A small-molecule ligand and the protein it binds are described below.
Small molecule (SMILES): [H]/N=c1\c2c(C)c(C)oc2ncn1CCCN(C)C

Sequence of chain 1.A:
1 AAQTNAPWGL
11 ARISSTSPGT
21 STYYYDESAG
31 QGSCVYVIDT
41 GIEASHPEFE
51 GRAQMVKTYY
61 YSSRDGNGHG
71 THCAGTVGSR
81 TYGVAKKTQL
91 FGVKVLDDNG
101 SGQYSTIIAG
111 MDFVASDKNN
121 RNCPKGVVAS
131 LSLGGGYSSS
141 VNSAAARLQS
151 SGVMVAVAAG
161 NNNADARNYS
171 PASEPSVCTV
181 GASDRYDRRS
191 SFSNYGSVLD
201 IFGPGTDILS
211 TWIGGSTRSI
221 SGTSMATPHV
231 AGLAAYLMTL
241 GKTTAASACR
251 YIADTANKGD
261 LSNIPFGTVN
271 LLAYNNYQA

Binding-site contacts:
Ligand atom C5 contacts residue 47Y1 of chain 1.D at 3.6 Å.
Ligand atom C4 contacts residue 47Y1 of chain 1.D at 3.5 Å.
Ligand atom C3 contacts residue ASN67 of chain 1.A at 3.0 Å.
Ligand atom C8 contacts residue ASN67 of chain 1.A at 3.9 Å.
Ligand atom C8 contacts residue GLY100 of chain 1.A at 3.4 Å.
Ligand atom N2 contacts residue HIS69 of chain 1.A at 3.5 Å.
Ligand atom N2 contacts residue GLY100 of chain 1.A at 4.5 Å.
Ligand atom C2 contacts residue TRP212 of chain 1.A at 3.6 Å (hydrophobic).
Ligand atom C3 contacts residue HIS69 of chain 1.A at 3.9 Å.
Ligand atom N2 contacts residue 47Y1 of chain 1.D at 4.2 Å.
Ligand atom N3 contacts residue ILE220 of chain 1.A at 4.2 Å.
Ligand atom C10 contacts residue TRP212 of chain 1.A at 4.2 Å (hydrophobic).
Ligand atom C8 contacts residue HIS69 of chain 1.A at 4.0 Å.
Ligand atom O contacts residue TRP212 of chain 1.A at 3.6 Å.
Ligand atom C12 contacts residue ILE220 of chain 1.A at 3.7 Å (hydrophobic).
Ligand atom C7 contacts residue LEU96 of chain 1.A at 4.4 Å (hydrophobic).
Ligand atom C7 contacts residue 47Y1 of chain 1.D at 3.7 Å.
Ligand atom C1 contacts residue TRP212 of chain 1.A at 4.4 Å (hydrophobic).
Ligand atom N3 contacts residue 47Y1 of chain 1.D at 4.0 Å.
Ligand atom C1 contacts residue ARG218 of chain 1.A at 3.9 Å.
Ligand atom C9 contacts residue ILE220 of chain 1.A at 4.4 Å (hydrophobic).
Ligand atom O contacts residue ARG218 of chain 1.A at 4.0 Å.
Ligand atom C6 contacts residue HIS69 of chain 1.A at 4.4 Å.
Ligand atom C7 contacts residue HIS69 of chain 1.A at 3.9 Å.
Ligand atom N1 contacts residue ASN67 of chain 1.A at 4.4 Å.
Ligand atom C8 contacts residue ASN99 of chain 1.A at 4.2 Å.
Ligand atom N contacts residue ASN67 of chain 1.A at 3.1 Å (h-bond).
Ligand atom C11 contacts residue ILE220 of chain 1.A at 4.0 Å (hydrophobic).
Ligand atom N contacts residue TRP212 of chain 1.A at 3.7 Å.
Ligand atom C7 contacts residue GLY100 of chain 1.A at 4.0 Å.
Ligand atom C5 contacts residue HIS69 of chain 1.A at 4.2 Å.
Ligand atom C3 contacts residue TRP212 of chain 1.A at 4.3 Å (hydrophobic).
Ligand atom C4 contacts residue HIS69 of chain 1.A at 3.0 Å.
Ligand atom C6 contacts residue 47Y1 of chain 1.D at 3.7 Å.
Ligand atom N1 contacts residue HIS69 of chain 1.A at 3.9 Å.
Ligand atom C contacts residue ARG218 of chain 1.A at 3.0 Å.